Binding-site contacts:
Ligand atom CAB contacts residue GLU56 of chain 1.A at 3.9 Å.
Ligand atom CAT contacts residue MET124 of chain 1.A at 3.9 Å (hydrophobic).
Ligand atom CAR contacts residue LEU87 of chain 1.A at 3.4 Å (hydrophobic).
Ligand atom CAP contacts residue MET46 of chain 1.A at 4.1 Å (hydrophobic).
Ligand atom CAJ contacts residue MET91 of chain 1.A at 4.2 Å (hydrophobic).
Ligand atom CAA contacts residue LEU90 of chain 1.A at 4.3 Å (hydrophobic).
Ligand atom CAF contacts residue LEU90 of chain 1.A at 3.8 Å (hydrophobic).
Ligand atom CAM contacts residue MET124 of chain 1.A at 4.0 Å (hydrophobic).
Ligand atom CAI contacts residue PHE107 of chain 1.A at 4.1 Å (hydrophobic).
Ligand atom CAB contacts residue PHE107 of chain 1.A at 3.7 Å (hydrophobic).
Ligand atom CAR contacts residue LEU228 of chain 1.A at 4.3 Å (hydrophobic).
Ligand atom OAH contacts residue LEU49 of chain 1.A at 3.8 Å.
Ligand atom CAF contacts residue MET91 of chain 1.A at 4.3 Å (hydrophobic).
Ligand atom CAF contacts residue LEU94 of chain 1.A at 3.8 Å (hydrophobic).
Ligand atom OAG contacts residue LEU90 of chain 1.A at 4.1 Å.
Ligand atom OAH contacts residue PHE107 of chain 1.A at 3.8 Å.
Ligand atom CAR contacts residue ALA53 of chain 1.A at 4.1 Å (hydrophobic).
Ligand atom CAQ contacts residue LEU228 of chain 1.A at 4.0 Å (hydrophobic).
Ligand atom OAU contacts residue MET46 of chain 1.A at 3.7 Å.
Ligand atom CAF contacts residue PHE107 of chain 1.A at 4.3 Å (hydrophobic).
Ligand atom OAG contacts residue GLU56 of chain 1.A at 2.5 Å (salt-bridge).
Ligand atom CAA contacts residue PHE107 of chain 1.A at 4.1 Å (hydrophobic).
Ligand atom CAB contacts residue LEU49 of chain 1.A at 4.1 Å (hydrophobic).
Ligand atom CAJ contacts residue LEU87 of chain 1.A at 4.2 Å (hydrophobic).
Ligand atom CAM contacts residue LEU49 of chain 1.A at 4.0 Å (hydrophobic).
Ligand atom OAG contacts residue ARG97 of chain 1.A at 3.5 Å (salt-bridge).
Ligand atom CAE contacts residue MET91 of chain 1.A at 4.1 Å (hydrophobic).
Ligand atom CAE contacts residue LEU94 of chain 1.A at 3.7 Å (hydrophobic).
Ligand atom OAU contacts residue GLY224 of chain 1.A at 4.3 Å.
Ligand atom CAT contacts residue HIS227 of chain 1.A at 3.0 Å.
Ligand atom CAP contacts residue LEU49 of chain 1.A at 4.3 Å (hydrophobic).
Ligand atom CAA contacts residue GLU56 of chain 1.A at 3.5 Å.
Ligand atom OAU contacts residue LEU228 of chain 1.A at 3.7 Å.
Ligand atom OAU contacts residue HIS227 of chain 1.A at 2.7 Å (h-bond).
Ligand atom CAD contacts residue PHE107 of chain 1.A at 3.6 Å (hydrophobic).
Ligand atom CAO contacts residue LEU87 of chain 1.A at 4.2 Å (hydrophobic).
Ligand atom CAE contacts residue PHE107 of chain 1.A at 4.0 Å (hydrophobic).
Ligand atom CAT contacts residue MET46 of chain 1.A at 4.3 Å (hydrophobic).
Ligand atom CAC contacts residue LEU49 of chain 1.A at 4.1 Å (hydrophobic).
Ligand atom CAC contacts residue PHE107 of chain 1.A at 3.5 Å (hydrophobic).

The small molecule below binds the protein below.
Small molecule (SMILES): CC1=CC[C@]2(CO)CO[C@H](c3ccc(O)cc3)[C@H]1C2

Sequence of chain 1.A:
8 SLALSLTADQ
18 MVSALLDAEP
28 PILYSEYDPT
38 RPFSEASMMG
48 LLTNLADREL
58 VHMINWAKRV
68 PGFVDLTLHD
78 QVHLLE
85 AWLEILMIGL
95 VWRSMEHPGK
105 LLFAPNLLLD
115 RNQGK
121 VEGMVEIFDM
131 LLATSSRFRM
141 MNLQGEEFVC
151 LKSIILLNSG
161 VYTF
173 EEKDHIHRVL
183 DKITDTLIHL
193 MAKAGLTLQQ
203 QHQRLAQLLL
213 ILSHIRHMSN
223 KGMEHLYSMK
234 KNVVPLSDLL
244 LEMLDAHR